Sequence of chain 1.A:
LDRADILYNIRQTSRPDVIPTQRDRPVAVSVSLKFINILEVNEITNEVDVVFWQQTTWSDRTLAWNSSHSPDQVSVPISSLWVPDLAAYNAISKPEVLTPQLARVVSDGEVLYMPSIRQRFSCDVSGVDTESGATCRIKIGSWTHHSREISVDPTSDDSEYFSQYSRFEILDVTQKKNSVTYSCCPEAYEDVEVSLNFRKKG

Binding-site contacts:
Ligand atom O6 contacts residue SER87 of chain 1.A at 4.5 Å.
Ligand atom O5 contacts residue SER87 of chain 1.A at 4.0 Å.
Ligand atom C3 contacts residue ASN85 of chain 1.A at 3.9 Å.
Ligand atom C4 contacts residue ASN85 of chain 1.A at 4.3 Å.
Ligand atom C5 contacts residue ASN85 of chain 1.A at 3.7 Å.
Ligand atom C1 contacts residue ASN85 of chain 1.A at 1.5 Å.
Ligand atom O7 contacts residue ASN85 of chain 1.A at 3.8 Å.
Ligand atom N2 contacts residue ASN85 of chain 1.A at 3.1 Å (h-bond).
Ligand atom C2 contacts residue ASN85 of chain 1.A at 2.5 Å.
Ligand atom C5 contacts residue SER87 of chain 1.A at 3.7 Å.
Ligand atom C6 contacts residue SER87 of chain 1.A at 3.4 Å.
Ligand atom C1 contacts residue SER87 of chain 1.A at 4.2 Å.
Ligand atom O5 contacts residue ASN85 of chain 1.A at 2.4 Å (h-bond).
Ligand atom C7 contacts residue ASN85 of chain 1.A at 3.7 Å.

The small molecule below binds the protein below.
Small molecule (SMILES): CC(=O)N[C@@H]1[C@@H](O)[C@H](O)[C@@H](CO)O[C@H]1O